Sequence of chain 1.C:
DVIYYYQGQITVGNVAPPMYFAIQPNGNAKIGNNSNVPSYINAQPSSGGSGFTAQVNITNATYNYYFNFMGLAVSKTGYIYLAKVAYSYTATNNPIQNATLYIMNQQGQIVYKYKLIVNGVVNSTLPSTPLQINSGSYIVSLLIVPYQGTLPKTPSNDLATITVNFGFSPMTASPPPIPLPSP

A small-molecule ligand and the protein it binds are described below.
Small molecule (SMILES): CC(=O)N[C@H]1[C@H](O[C@H]2[C@H](O)[C@@H](NC(C)=O)CO[C@@H]2CO)O[C@H](CO)[C@@H](O[C@H]2O[C@H](CO)[C@@H](O)[C@H](O)[C@@H]2O)[C@@H]1O[C@@H]1O[C@H](CS(=O)(=O)O)[C@@H](O)[C@H](O)[C@H]1O

Binding-site contacts:
Ligand atom C8 contacts residue VAL60 of chain 1.C at 4.3 Å (hydrophobic).
Ligand atom C8 contacts residue ILE64 of chain 1.C at 3.7 Å (hydrophobic).
Ligand atom O7 contacts residue ASN65 of chain 1.C at 3.8 Å.
Ligand atom C8 contacts residue PRO61 of chain 1.C at 4.1 Å (hydrophobic).
Ligand atom C3 contacts residue SER62 of chain 1.C at 4.1 Å.
Ligand atom O6 contacts residue PRO178 of chain 1.C at 4.0 Å.
Ligand atom O7 contacts residue TYR63 of chain 1.C at 3.4 Å (h-bond).
Ligand atom C1 contacts residue ASN80 of chain 1.C at 1.5 Å.
Ligand atom N2 contacts residue GLN78 of chain 1.C at 2.6 Å (h-bond).
Ligand atom C7 contacts residue GLN78 of chain 1.C at 3.2 Å.
Ligand atom C7 contacts residue ASN80 of chain 1.C at 3.7 Å.
Ligand atom C7 contacts residue TYR63 of chain 1.C at 4.1 Å (hydrophobic).
Ligand atom C4 contacts residue ASN80 of chain 1.C at 4.1 Å.
Ligand atom C1 contacts residue GLN78 of chain 1.C at 3.2 Å.
Ligand atom O6 contacts residue VAL38 of chain 1.D at 3.9 Å.
Ligand atom O7 contacts residue VAL79 of chain 1.C at 4.2 Å.
Ligand atom C5 contacts residue ASN80 of chain 1.C at 3.6 Å.
Ligand atom C8 contacts residue ASN65 of chain 1.C at 3.6 Å.
Ligand atom C6 contacts residue SER179 of chain 1.C at 4.2 Å.
Ligand atom C8 contacts residue TYR63 of chain 1.C at 4.2 Å (hydrophobic).
Ligand atom C2 contacts residue GLN78 of chain 1.C at 3.4 Å.
Ligand atom O7 contacts residue ASN80 of chain 1.C at 3.6 Å (h-bond).
Ligand atom O3 contacts residue ASN80 of chain 1.C at 3.8 Å.
Ligand atom C2 contacts residue ASN80 of chain 1.C at 2.3 Å.
Ligand atom O5 contacts residue GLN78 of chain 1.C at 4.1 Å.
Ligand atom C3 contacts residue GLN78 of chain 1.C at 4.2 Å.
Ligand atom C8 contacts residue ASN180 of chain 1.C at 3.9 Å.
Ligand atom O3 contacts residue SER62 of chain 1.C at 3.2 Å (h-bond).
Ligand atom C2 contacts residue SER62 of chain 1.C at 3.7 Å.
Ligand atom N2 contacts residue ASN80 of chain 1.C at 3.3 Å (h-bond).
Ligand atom C4 contacts residue GLN78 of chain 1.C at 4.2 Å.
Ligand atom O7 contacts residue GLN78 of chain 1.C at 3.1 Å (h-bond).
Ligand atom O4 contacts residue GLN78 of chain 1.C at 3.7 Å.
Ligand atom C3 contacts residue ASN80 of chain 1.C at 3.5 Å.
Ligand atom C7 contacts residue ILE64 of chain 1.C at 4.2 Å (hydrophobic).
Ligand atom O5 contacts residue ASN80 of chain 1.C at 2.3 Å (h-bond).
Ligand atom C1 contacts residue SER62 of chain 1.C at 4.2 Å.
Ligand atom O7 contacts residue ILE64 of chain 1.C at 3.7 Å.
Ligand atom C5 contacts residue GLN78 of chain 1.C at 4.0 Å.
Ligand atom O5 contacts residue VAL38 of chain 1.D at 3.7 Å.

Sequence of chain 1.D:
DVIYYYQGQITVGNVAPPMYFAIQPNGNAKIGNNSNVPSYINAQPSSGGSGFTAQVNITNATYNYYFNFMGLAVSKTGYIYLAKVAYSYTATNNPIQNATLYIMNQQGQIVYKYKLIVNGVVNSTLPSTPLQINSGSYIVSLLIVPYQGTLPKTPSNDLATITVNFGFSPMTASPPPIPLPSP